This protein binds this small molecule.
Small molecule (SMILES): CN(C[C@H](O)CO)C(=O)c1nn(C)cc1NC(=O)c1nc(C2CC2)ccc1Nc1cncnc1

Sequence of chain 1.A:
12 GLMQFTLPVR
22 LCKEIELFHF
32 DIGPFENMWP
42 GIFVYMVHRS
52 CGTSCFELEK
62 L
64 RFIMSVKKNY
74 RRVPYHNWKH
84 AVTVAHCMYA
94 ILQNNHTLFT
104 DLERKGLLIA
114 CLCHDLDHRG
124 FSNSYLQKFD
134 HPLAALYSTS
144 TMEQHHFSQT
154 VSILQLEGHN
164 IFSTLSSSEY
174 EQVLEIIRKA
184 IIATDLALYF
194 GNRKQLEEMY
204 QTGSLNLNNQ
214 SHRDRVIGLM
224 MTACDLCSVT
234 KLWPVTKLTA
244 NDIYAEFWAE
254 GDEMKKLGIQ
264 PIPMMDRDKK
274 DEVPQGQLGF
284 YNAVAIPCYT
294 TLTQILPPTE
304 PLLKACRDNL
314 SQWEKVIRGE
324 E

Binding-site contacts:
Ligand atom C9 contacts residue GLY279 of chain 1.A at 3.1 Å.
Ligand atom C18 contacts residue PHE283 of chain 1.A at 3.7 Å (hydrophobic).
Ligand atom N25 contacts residue SER231 of chain 1.A at 3.5 Å.
Ligand atom N14 contacts residue PHE283 of chain 1.A at 3.8 Å.
Ligand atom C1 contacts residue PHE283 of chain 1.A at 3.4 Å (hydrophobic).
Ligand atom C24 contacts residue THR239 of chain 1.A at 3.5 Å.
Ligand atom C2 contacts residue MET267 of chain 1.A at 3.6 Å (hydrophobic).
Ligand atom N23 contacts residue ALA243 of chain 1.A at 3.8 Å.
Ligand atom C5 contacts residue MET267 of chain 1.A at 3.9 Å (hydrophobic).
Ligand atom C17 contacts residue LEU229 of chain 1.A at 3.9 Å (hydrophobic).
Ligand atom C1 contacts residue MET267 of chain 1.A at 3.9 Å (hydrophobic).
Ligand atom N23 contacts residue THR239 of chain 1.A at 3.6 Å.
Ligand atom C22 contacts residue VAL232 of chain 1.A at 3.6 Å (hydrophobic).
Ligand atom C5 contacts residue PHE283 of chain 1.A at 3.8 Å (hydrophobic).
Ligand atom C5 contacts residue TYR247 of chain 1.A at 3.6 Å (hydrophobic).
Ligand atom C5 contacts residue GLN280 of chain 1.A at 3.9 Å.
Ligand atom N20 contacts residue PHE283 of chain 1.A at 3.8 Å.
Ligand atom O19 contacts residue GLN280 of chain 1.A at 3.0 Å (h-bond).
Ligand atom C6 contacts residue PHE283 of chain 1.A at 3.6 Å (hydrophobic).
Ligand atom C24 contacts residue SER231 of chain 1.A at 3.8 Å.
Ligand atom C27 contacts residue LEU229 of chain 1.A at 3.9 Å (hydrophobic).
Ligand atom C15 contacts residue PHE283 of chain 1.A at 3.5 Å (hydrophobic).
Ligand atom C27 contacts residue LEU189 of chain 1.A at 3.8 Å (hydrophobic).
Ligand atom C22 contacts residue GLN280 of chain 1.A at 3.2 Å.
Ligand atom O33 contacts residue PHE193 of chain 1.A at 3.9 Å.
Ligand atom C12 contacts residue LEU229 of chain 1.A at 3.8 Å (hydrophobic).
Ligand atom C21 contacts residue ILE246 of chain 1.A at 3.8 Å (hydrophobic).
Ligand atom N23 contacts residue VAL232 of chain 1.A at 3.9 Å.
Ligand atom C18 contacts residue PHE250 of chain 1.A at 3.9 Å (hydrophobic).
Ligand atom N10 contacts residue PHE283 of chain 1.A at 3.3 Å.
Ligand atom C9 contacts residue MET267 of chain 1.A at 3.9 Å (hydrophobic).
Ligand atom C24 contacts residue ALA243 of chain 1.A at 3.6 Å (hydrophobic).
Ligand atom N4 contacts residue GLY279 of chain 1.A at 3.7 Å.
Ligand atom C9 contacts residue TYR247 of chain 1.A at 3.6 Å (hydrophobic).
Ligand atom C2 contacts residue PHE283 of chain 1.A at 3.5 Å (hydrophobic).
Ligand atom N4 contacts residue MET267 of chain 1.A at 3.6 Å (h-bond).
Ligand atom C26 contacts residue ILE246 of chain 1.A at 3.6 Å (hydrophobic).
Ligand atom C12 contacts residue TYR78 of chain 1.A at 3.9 Å (hydrophobic).
Ligand atom C16 contacts residue PHE283 of chain 1.A at 3.7 Å (hydrophobic).
Ligand atom N3 contacts residue MET267 of chain 1.A at 3.4 Å (h-bond).